This protein binds this small molecule.
Small molecule (SMILES): CC[C@H](C)[C@H](N)C(=O)N[C@@H](CO)C(=O)N[C@@H](CCC(=O)O)C(=O)N[C@H](C=O)C(C)C

Binding-site contacts:
Ligand atom CD contacts residue VAL4 of chain 28.E at 3.8 Å (hydrophobic).
Ligand atom O contacts residue VAL4 of chain 28.E at 4.2 Å.
Ligand atom N contacts residue ALA2 of chain 28.E at 2.8 Å (h-bond).
Ligand atom C contacts residue ALA2 of chain 28.E at 4.2 Å (hydrophobic).
Ligand atom CB contacts residue ALA2 of chain 28.E at 3.5 Å (hydrophobic).
Ligand atom CA contacts residue VAL4 of chain 28.E at 4.0 Å (hydrophobic).
Ligand atom CG1 contacts residue GLN3 of chain 28.E at 3.0 Å.
Ligand atom C contacts residue VAL4 of chain 28.E at 4.5 Å (hydrophobic).
Ligand atom CG2 contacts residue VAL4 of chain 28.E at 3.4 Å (hydrophobic).
Ligand atom O contacts residue GLN3 of chain 28.E at 3.0 Å (h-bond).
Ligand atom OE1 contacts residue VAL4 of chain 28.E at 3.3 Å (h-bond).
Ligand atom CB contacts residue VAL4 of chain 28.E at 4.2 Å (hydrophobic).
Ligand atom CB contacts residue ALA2 of chain 28.E at 4.0 Å (hydrophobic).
Ligand atom C contacts residue GLN3 of chain 28.E at 3.8 Å.
Ligand atom N contacts residue ALA2 of chain 28.E at 4.3 Å.
Ligand atom CA contacts residue ALA2 of chain 28.E at 3.4 Å (hydrophobic).
Ligand atom CA contacts residue GLN3 of chain 28.E at 4.3 Å.
Ligand atom OE2 contacts residue VAL4 of chain 28.E at 3.6 Å.
Ligand atom C contacts residue VAL4 of chain 28.E at 3.5 Å (hydrophobic).
Ligand atom CG2 contacts residue GLN3 of chain 28.E at 3.9 Å.
Ligand atom N contacts residue VAL4 of chain 28.E at 4.1 Å.
Ligand atom CA contacts residue VAL4 of chain 28.E at 3.5 Å (hydrophobic).
Ligand atom CG2 contacts residue SER5 of chain 28.E at 3.2 Å.
Ligand atom CB contacts residue VAL4 of chain 28.E at 4.0 Å (hydrophobic).
Ligand atom OG contacts residue GLN3 of chain 28.E at 3.3 Å (h-bond).
Ligand atom N contacts residue VAL4 of chain 28.E at 3.0 Å (h-bond).
Ligand atom O contacts residue VAL4 of chain 28.E at 4.4 Å.
Ligand atom C contacts residue ALA2 of chain 28.E at 3.6 Å (hydrophobic).
Ligand atom CA contacts residue ALA2 of chain 28.E at 3.8 Å (hydrophobic).
Ligand atom C contacts residue VAL4 of chain 28.E at 4.4 Å (hydrophobic).
Ligand atom CG2 contacts residue ALA2 of chain 28.E at 4.3 Å (hydrophobic).
Ligand atom CB contacts residue GLN3 of chain 28.E at 4.1 Å.
Ligand atom CB contacts residue GLN3 of chain 28.E at 3.6 Å.
Ligand atom N contacts residue GLN3 of chain 28.E at 4.5 Å.

Sequence of chain 28.E:
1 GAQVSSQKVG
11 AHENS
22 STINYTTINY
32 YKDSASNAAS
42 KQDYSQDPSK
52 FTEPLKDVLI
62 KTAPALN